Binding-site contacts:
Ligand atom C2 contacts residue VAL134 of chain 1.A at 3.5 Å (hydrophobic).
Ligand atom OH contacts residue VAL140 of chain 1.A at 4.5 Å.
Ligand atom N1 contacts residue ALA122 of chain 1.A at 3.6 Å.
Ligand atom O3 contacts residue LEU107 of chain 1.A at 3.5 Å (h-bond).
Ligand atom C4 contacts residue PHE176 of chain 1.A at 3.6 Å (hydrophobic).
Ligand atom O2 contacts residue LEU107 of chain 1.A at 4.0 Å.
Ligand atom O3 contacts residue VAL110 of chain 1.A at 3.4 Å.
Ligand atom C5 contacts residue LEU141 of chain 1.A at 3.7 Å (hydrophobic).
Ligand atom C6 contacts residue VAL110 of chain 1.A at 4.1 Å (hydrophobic).
Ligand atom OH contacts residue PHE176 of chain 1.A at 3.6 Å.
Ligand atom C4 contacts residue HIS125 of chain 1.A at 3.6 Å.
Ligand atom C1 contacts residue ALA122 of chain 1.A at 3.5 Å (hydrophobic).
Ligand atom O2 contacts residue TYR111 of chain 1.A at 3.9 Å.
Ligand atom N1 contacts residue LEU107 of chain 1.A at 4.2 Å.
Ligand atom O3 contacts residue LEU114 of chain 1.A at 4.2 Å.
Ligand atom N1 contacts residue TYR111 of chain 1.A at 4.2 Å.
Ligand atom C3 contacts residue ALA122 of chain 1.A at 3.8 Å (hydrophobic).
Ligand atom C1 contacts residue LEU141 of chain 1.A at 4.2 Å (hydrophobic).
Ligand atom C1 contacts residue VAL134 of chain 1.A at 4.4 Å (hydrophobic).
Ligand atom OH contacts residue VAL134 of chain 1.A at 4.2 Å.
Ligand atom C5 contacts residue LEU144 of chain 1.A at 3.4 Å (hydrophobic).
Ligand atom C3 contacts residue VAL126 of chain 1.A at 4.3 Å (hydrophobic).
Ligand atom O3 contacts residue ALA122 of chain 1.A at 4.2 Å.
Ligand atom C4 contacts residue LEU144 of chain 1.A at 4.5 Å (hydrophobic).
Ligand atom C6 contacts residue LEU144 of chain 1.A at 3.8 Å (hydrophobic).
Ligand atom C6 contacts residue ALA122 of chain 1.A at 4.2 Å (hydrophobic).
Ligand atom C2 contacts residue VAL126 of chain 1.A at 4.0 Å (hydrophobic).
Ligand atom O3 contacts residue TYR111 of chain 1.A at 3.1 Å (h-bond).
Ligand atom C2 contacts residue ALA122 of chain 1.A at 3.5 Å (hydrophobic).
Ligand atom OH contacts residue HIS125 of chain 1.A at 2.7 Å (h-bond).
Ligand atom C3 contacts residue PHE176 of chain 1.A at 4.1 Å (hydrophobic).
Ligand atom C5 contacts residue PHE176 of chain 1.A at 3.8 Å (hydrophobic).
Ligand atom C3 contacts residue VAL134 of chain 1.A at 3.2 Å (hydrophobic).
Ligand atom O2 contacts residue ILE101 of chain 1.A at 3.5 Å.
Ligand atom C3 contacts residue HIS125 of chain 1.A at 3.6 Å.
Ligand atom OH contacts residue LEU156 of chain 1.A at 4.1 Å.
Ligand atom C1 contacts residue LEU107 of chain 1.A at 4.3 Å (hydrophobic).
Ligand atom C4 contacts residue VAL134 of chain 1.A at 3.8 Å (hydrophobic).
Ligand atom C6 contacts residue LEU141 of chain 1.A at 3.5 Å (hydrophobic).
Ligand atom O2 contacts residue ALA122 of chain 1.A at 3.6 Å.

This protein binds this small molecule.
Small molecule (SMILES): O=[N+]([O-])c1ccc(O)cc1

Sequence of chain 1.A:
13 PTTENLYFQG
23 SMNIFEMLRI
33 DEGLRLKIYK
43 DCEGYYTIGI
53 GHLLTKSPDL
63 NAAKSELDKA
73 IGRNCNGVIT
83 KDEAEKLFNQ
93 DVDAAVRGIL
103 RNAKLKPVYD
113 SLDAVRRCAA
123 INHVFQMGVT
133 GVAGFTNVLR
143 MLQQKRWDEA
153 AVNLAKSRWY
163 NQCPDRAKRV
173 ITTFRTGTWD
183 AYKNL